Sequence of chain 20.K:
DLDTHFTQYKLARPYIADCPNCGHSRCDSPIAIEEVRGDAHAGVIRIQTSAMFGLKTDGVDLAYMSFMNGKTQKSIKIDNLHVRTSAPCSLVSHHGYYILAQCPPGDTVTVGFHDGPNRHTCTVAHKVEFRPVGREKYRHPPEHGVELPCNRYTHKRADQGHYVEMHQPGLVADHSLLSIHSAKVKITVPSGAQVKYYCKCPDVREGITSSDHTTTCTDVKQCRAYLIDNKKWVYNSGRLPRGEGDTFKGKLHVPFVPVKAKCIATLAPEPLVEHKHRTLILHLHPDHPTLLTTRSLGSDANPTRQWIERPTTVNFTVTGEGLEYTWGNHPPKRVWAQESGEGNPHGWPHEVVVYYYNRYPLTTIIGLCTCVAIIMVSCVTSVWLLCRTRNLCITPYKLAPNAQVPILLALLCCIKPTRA

Binding-site contacts:
Ligand atom C8 contacts residue ASN315 of chain 20.K at 3.5 Å.
Ligand atom C6 contacts residue THR313 of chain 20.K at 4.5 Å.
Ligand atom O5 contacts residue VAL314 of chain 20.K at 3.8 Å.
Ligand atom C7 contacts residue ASN315 of chain 20.K at 3.3 Å.
Ligand atom C2 contacts residue ASN315 of chain 20.K at 2.5 Å.
Ligand atom O5 contacts residue ASN315 of chain 20.K at 2.4 Å (h-bond).
Ligand atom O7 contacts residue ASN315 of chain 20.K at 4.2 Å.
Ligand atom C1 contacts residue VAL314 of chain 20.K at 4.4 Å (hydrophobic).
Ligand atom O5 contacts residue THR313 of chain 20.K at 4.3 Å.
Ligand atom C8 contacts residue ILE281 of chain 20.K at 4.5 Å (hydrophobic).
Ligand atom C3 contacts residue ASN315 of chain 20.K at 3.8 Å.
Ligand atom C4 contacts residue ASN315 of chain 20.K at 4.3 Å.
Ligand atom C5 contacts residue ASN315 of chain 20.K at 3.7 Å.
Ligand atom C6 contacts residue ASN315 of chain 20.K at 4.5 Å.
Ligand atom C1 contacts residue ASN315 of chain 20.K at 1.4 Å.
Ligand atom N2 contacts residue ASN315 of chain 20.K at 2.8 Å (h-bond).

A small-molecule ligand and the protein it binds are described below.
Small molecule (SMILES): CC(=O)N[C@@H]1[C@@H](O)[C@H](O)[C@@H](CO)O[C@H]1O